Binding-site contacts:
Ligand atom O4 contacts residue PRO662 of chain 1.A at 4.5 Å.
Ligand atom C7 contacts residue PHE898 of chain 1.A at 4.0 Å (hydrophobic).
Ligand atom C6 contacts residue PRO662 of chain 1.A at 4.4 Å (hydrophobic).
Ligand atom C7 contacts residue LEU256 of chain 1.A at 4.3 Å (hydrophobic).
Ligand atom C8 contacts residue LEU256 of chain 1.A at 3.7 Å (hydrophobic).
Ligand atom N2 contacts residue ASN633 of chain 1.A at 2.9 Å (h-bond).
Ligand atom O3 contacts residue VAL660 of chain 1.A at 4.4 Å.
Ligand atom C3 contacts residue VAL660 of chain 1.A at 3.5 Å (hydrophobic).
Ligand atom C7 contacts residue ASN633 of chain 1.A at 3.4 Å.
Ligand atom O7 contacts residue ILE661 of chain 1.A at 4.2 Å.
Ligand atom O5 contacts residue ASN633 of chain 1.A at 2.4 Å (h-bond).
Ligand atom N2 contacts residue PHE898 of chain 1.A at 4.1 Å.
Ligand atom C5 contacts residue ASN633 of chain 1.A at 3.7 Å.
Ligand atom O3 contacts residue PRO662 of chain 1.A at 3.9 Å.
Ligand atom C3 contacts residue ASN633 of chain 1.A at 3.8 Å.
Ligand atom O7 contacts residue ASN633 of chain 1.A at 4.3 Å.
Ligand atom C3 contacts residue PRO662 of chain 1.A at 4.3 Å (hydrophobic).
Ligand atom O2 contacts residue TYR687 of chain 1.A at 3.9 Å.
Ligand atom C1 contacts residue ASN633 of chain 1.A at 1.4 Å.
Ligand atom C1 contacts residue ILE659 of chain 1.A at 3.7 Å (hydrophobic).
Ligand atom O5 contacts residue ILE659 of chain 1.A at 3.5 Å.
Ligand atom O6 contacts residue PRO662 of chain 1.A at 4.3 Å.
Ligand atom C8 contacts residue ASN633 of chain 1.A at 3.6 Å.
Ligand atom O7 contacts residue TYR687 of chain 1.A at 3.4 Å (h-bond).
Ligand atom C7 contacts residue VAL660 of chain 1.A at 4.3 Å (hydrophobic).
Ligand atom C8 contacts residue LEU259 of chain 1.A at 3.5 Å (hydrophobic).
Ligand atom O5 contacts residue PRO662 of chain 1.A at 4.2 Å.
Ligand atom C4 contacts residue ASN633 of chain 1.A at 4.3 Å.
Ligand atom C1 contacts residue VAL660 of chain 1.A at 3.5 Å (hydrophobic).
Ligand atom C5 contacts residue VAL660 of chain 1.A at 4.4 Å (hydrophobic).
Ligand atom O2S6 contacts residue SER258 of chain 1.A at 3.4 Å.
Ligand atom C6 contacts residue ILE659 of chain 1.A at 4.3 Å (hydrophobic).
Ligand atom O3 contacts residue PHE898 of chain 1.A at 4.0 Å.
Ligand atom O7 contacts residue LEU256 of chain 1.A at 4.4 Å.
Ligand atom C5 contacts residue ILE659 of chain 1.A at 4.0 Å (hydrophobic).
Ligand atom C2 contacts residue ASN633 of chain 1.A at 2.5 Å.
Ligand atom O7 contacts residue PHE898 of chain 1.A at 3.8 Å.
Ligand atom C2 contacts residue VAL660 of chain 1.A at 3.7 Å (hydrophobic).
Ligand atom N2 contacts residue VAL660 of chain 1.A at 3.2 Å (h-bond).
Ligand atom O4 contacts residue GLY257 of chain 1.A at 4.3 Å.

A protein and the small-molecule ligand that binds it are described below.
Small molecule (SMILES): CC(=O)N[C@H]1[C@H](O[C@H]2[C@H](O)[C@@H](NC(C)=O)CO[C@@H]2CO)O[C@H](CO)[C@@H](O)[C@@H]1O[C@@H]1O[C@H](CS(=O)(=O)O)[C@@H](O)[C@H](O)[C@H]1O

Sequence of chain 1.A:
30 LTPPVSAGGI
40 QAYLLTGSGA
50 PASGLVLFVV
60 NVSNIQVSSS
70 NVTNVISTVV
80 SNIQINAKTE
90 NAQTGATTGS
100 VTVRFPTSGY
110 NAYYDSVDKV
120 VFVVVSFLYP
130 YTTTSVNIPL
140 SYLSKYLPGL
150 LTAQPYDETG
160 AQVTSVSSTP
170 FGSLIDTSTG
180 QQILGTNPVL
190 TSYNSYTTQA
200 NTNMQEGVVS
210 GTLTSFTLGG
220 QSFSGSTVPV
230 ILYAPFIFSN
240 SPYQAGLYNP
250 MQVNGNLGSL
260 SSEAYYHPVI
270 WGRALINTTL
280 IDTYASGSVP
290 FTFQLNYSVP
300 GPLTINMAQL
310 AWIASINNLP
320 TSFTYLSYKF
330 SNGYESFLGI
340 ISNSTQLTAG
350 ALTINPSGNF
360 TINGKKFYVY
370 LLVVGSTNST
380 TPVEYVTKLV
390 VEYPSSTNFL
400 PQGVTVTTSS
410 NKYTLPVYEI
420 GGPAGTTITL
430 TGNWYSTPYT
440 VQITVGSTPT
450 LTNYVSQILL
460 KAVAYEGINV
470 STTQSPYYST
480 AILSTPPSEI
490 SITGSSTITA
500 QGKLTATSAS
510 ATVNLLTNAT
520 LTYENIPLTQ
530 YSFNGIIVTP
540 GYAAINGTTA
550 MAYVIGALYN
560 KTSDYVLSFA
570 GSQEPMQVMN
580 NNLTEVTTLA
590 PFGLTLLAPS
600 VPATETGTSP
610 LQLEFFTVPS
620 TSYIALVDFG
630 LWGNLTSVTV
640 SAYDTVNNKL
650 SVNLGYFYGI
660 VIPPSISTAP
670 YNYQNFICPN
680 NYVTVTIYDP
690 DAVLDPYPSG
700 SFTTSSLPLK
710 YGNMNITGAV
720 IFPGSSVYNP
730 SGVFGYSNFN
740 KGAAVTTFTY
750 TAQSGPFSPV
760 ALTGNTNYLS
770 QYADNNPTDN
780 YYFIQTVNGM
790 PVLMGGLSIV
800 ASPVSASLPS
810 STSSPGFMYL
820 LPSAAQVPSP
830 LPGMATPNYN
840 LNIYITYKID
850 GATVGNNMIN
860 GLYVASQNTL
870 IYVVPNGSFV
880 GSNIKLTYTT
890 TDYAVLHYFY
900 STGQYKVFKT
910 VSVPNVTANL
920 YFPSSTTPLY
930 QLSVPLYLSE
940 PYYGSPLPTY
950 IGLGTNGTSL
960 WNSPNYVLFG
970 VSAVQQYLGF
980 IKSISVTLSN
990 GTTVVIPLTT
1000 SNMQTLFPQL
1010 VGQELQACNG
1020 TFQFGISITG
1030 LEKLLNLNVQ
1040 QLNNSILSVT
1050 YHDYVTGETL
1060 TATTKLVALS